Sequence of chain 1.A:
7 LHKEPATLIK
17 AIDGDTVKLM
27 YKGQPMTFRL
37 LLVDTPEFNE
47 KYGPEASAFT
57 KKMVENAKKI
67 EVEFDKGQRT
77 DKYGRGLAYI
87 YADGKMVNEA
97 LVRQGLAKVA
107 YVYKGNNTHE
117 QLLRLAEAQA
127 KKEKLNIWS

Binding-site contacts:
Ligand atom N3 contacts residue TYR109 of chain 1.A at 3.4 Å.
Ligand atom C4 contacts residue LEU83 of chain 1.A at 3.6 Å (hydrophobic).
Ligand atom P2 contacts residue ARG35 of chain 1.A at 3.6 Å.
Ligand atom O5' contacts residue ARG81 of chain 1.A at 3.1 Å (salt-bridge).
Ligand atom O3' contacts residue TYR79 of chain 1.A at 4.0 Å.
Ligand atom C5' contacts residue TYR107 of chain 1.A at 3.1 Å (hydrophobic).
Ligand atom O2P contacts residue TYR79 of chain 1.A at 3.4 Å (h-bond).
Ligand atom O2 contacts residue ASP77 of chain 1.A at 3.6 Å.
Ligand atom O4 contacts residue TYR109 of chain 1.A at 4.1 Å.
Ligand atom C4' contacts residue ARG81 of chain 1.A at 3.8 Å.
Ligand atom C4 contacts residue TYR109 of chain 1.A at 3.9 Å (hydrophobic).
Ligand atom O4 contacts residue LEU37 of chain 1.A at 3.8 Å.
Ligand atom N3 contacts residue LEU83 of chain 1.A at 3.8 Å.
Ligand atom O5P contacts residue ARG81 of chain 1.A at 2.8 Å (salt-bridge).
Ligand atom O6P contacts residue ASP40 of chain 1.A at 3.2 Å (salt-bridge).
Ligand atom C5M contacts residue ARG35 of chain 1.A at 3.8 Å.
Ligand atom O6P contacts residue TYR107 of chain 1.A at 3.8 Å.
Ligand atom C2' contacts residue TYR109 of chain 1.A at 3.3 Å (hydrophobic).
Ligand atom P2 contacts residue ARG81 of chain 1.A at 3.7 Å.
Ligand atom C2 contacts residue TYR109 of chain 1.A at 3.3 Å (hydrophobic).
Ligand atom O4 contacts residue LEU83 of chain 1.A at 3.6 Å.
Ligand atom N1 contacts residue TYR109 of chain 1.A at 3.6 Å.
Ligand atom C5M contacts residue LEU36 of chain 1.A at 3.9 Å (hydrophobic).
Ligand atom O5' contacts residue ARG35 of chain 1.A at 3.6 Å (salt-bridge).
Ligand atom P2 contacts residue CA1 of chain 1.B at 4.1 Å.
Ligand atom O4' contacts residue ARG81 of chain 1.A at 3.0 Å (salt-bridge).
Ligand atom C2 contacts residue ASP77 of chain 1.A at 3.8 Å.
Ligand atom O6P contacts residue CA1 of chain 1.B at 3.0 Å.
Ligand atom C2' contacts residue TYR107 of chain 1.A at 4.0 Å (hydrophobic).
Ligand atom O1P contacts residue TYR79 of chain 1.A at 2.7 Å (h-bond).
Ligand atom O4' contacts residue ASP77 of chain 1.A at 4.0 Å.
Ligand atom O2 contacts residue TYR109 of chain 1.A at 3.5 Å (h-bond).
Ligand atom O6P contacts residue ARG35 of chain 1.A at 3.1 Å (salt-bridge).
Ligand atom C5 contacts residue LEU83 of chain 1.A at 3.9 Å (hydrophobic).
Ligand atom C5M contacts residue TYR107 of chain 1.A at 3.7 Å (hydrophobic).
Ligand atom O5' contacts residue TYR107 of chain 1.A at 3.9 Å.
Ligand atom C1' contacts residue ARG81 of chain 1.A at 4.1 Å.
Ligand atom C5' contacts residue ARG81 of chain 1.A at 4.1 Å.
Ligand atom P1 contacts residue TYR79 of chain 1.A at 3.6 Å.
Ligand atom O5P contacts residue ARG35 of chain 1.A at 2.9 Å (salt-bridge).

A protein and the small-molecule ligand that binds it are described below.
Small molecule (SMILES): Cc1cn([C@H]2C[C@H](OP(=O)(O)O)[C@@H](COP(=O)(O)O)O2)c(=O)[nH]c1=O